Sequence of chain 1.A:
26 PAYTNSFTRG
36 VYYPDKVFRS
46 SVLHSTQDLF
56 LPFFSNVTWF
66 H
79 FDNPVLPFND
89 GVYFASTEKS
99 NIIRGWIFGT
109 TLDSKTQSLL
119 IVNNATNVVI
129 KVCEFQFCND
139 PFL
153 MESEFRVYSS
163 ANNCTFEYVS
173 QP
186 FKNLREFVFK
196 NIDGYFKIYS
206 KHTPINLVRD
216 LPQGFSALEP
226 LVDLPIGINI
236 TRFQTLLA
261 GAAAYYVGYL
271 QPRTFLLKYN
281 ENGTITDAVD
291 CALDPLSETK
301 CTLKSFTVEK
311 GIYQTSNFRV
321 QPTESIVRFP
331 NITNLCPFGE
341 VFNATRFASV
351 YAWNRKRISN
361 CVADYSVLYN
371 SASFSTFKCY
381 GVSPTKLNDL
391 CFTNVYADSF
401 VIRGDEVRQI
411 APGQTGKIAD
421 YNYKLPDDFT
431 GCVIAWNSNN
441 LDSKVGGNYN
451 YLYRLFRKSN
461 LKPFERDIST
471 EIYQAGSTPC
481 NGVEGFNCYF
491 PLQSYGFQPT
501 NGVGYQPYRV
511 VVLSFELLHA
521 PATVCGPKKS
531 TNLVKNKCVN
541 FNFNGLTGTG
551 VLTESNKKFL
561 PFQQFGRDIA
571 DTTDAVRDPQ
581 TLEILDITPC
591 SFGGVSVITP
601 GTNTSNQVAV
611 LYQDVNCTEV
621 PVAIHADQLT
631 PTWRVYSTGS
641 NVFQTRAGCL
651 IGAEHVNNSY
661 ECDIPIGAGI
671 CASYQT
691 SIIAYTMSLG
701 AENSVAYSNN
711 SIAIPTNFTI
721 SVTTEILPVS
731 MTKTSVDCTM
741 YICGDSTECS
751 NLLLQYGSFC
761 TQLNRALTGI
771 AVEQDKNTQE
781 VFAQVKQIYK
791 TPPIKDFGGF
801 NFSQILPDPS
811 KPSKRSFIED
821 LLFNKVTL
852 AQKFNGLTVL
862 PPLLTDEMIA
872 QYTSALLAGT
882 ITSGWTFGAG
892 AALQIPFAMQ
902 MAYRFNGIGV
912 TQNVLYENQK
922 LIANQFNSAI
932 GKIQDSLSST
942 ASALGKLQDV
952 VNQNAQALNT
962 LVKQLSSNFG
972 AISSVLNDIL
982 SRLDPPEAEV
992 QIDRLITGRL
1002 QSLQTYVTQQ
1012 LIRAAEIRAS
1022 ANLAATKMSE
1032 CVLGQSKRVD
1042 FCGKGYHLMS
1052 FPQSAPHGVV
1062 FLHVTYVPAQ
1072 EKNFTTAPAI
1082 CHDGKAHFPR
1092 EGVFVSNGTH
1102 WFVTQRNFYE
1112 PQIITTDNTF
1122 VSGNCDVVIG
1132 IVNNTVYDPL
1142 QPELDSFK

This small molecule binds to this protein.
Small molecule (SMILES): CC(=O)N[C@H]1[C@H](O[C@H]2[C@H](O)[C@@H](NC(C)=O)CO[C@@H]2CO)O[C@H](CO)[C@@H](O)[C@@H]1O

Binding-site contacts:
Ligand atom C3 contacts residue ASN1134 of chain 1.A at 3.9 Å.
Ligand atom C2 contacts residue ASN1134 of chain 1.A at 2.6 Å.
Ligand atom C7 contacts residue ASN1134 of chain 1.A at 3.2 Å.
Ligand atom N2 contacts residue ASN1134 of chain 1.A at 3.2 Å (h-bond).
Ligand atom C1 contacts residue ASN1134 of chain 1.A at 1.5 Å.
Ligand atom C5 contacts residue ASN1134 of chain 1.A at 3.7 Å.
Ligand atom C8 contacts residue ASN1134 of chain 1.A at 4.1 Å.
Ligand atom C4 contacts residue ASN1134 of chain 1.A at 4.3 Å.
Ligand atom O7 contacts residue ASN1134 of chain 1.A at 3.2 Å (h-bond).
Ligand atom O5 contacts residue ASN1134 of chain 1.A at 2.3 Å (h-bond).